The small molecule below binds the protein below.
Small molecule (SMILES): CC(=O)N[C@@H]1[C@@H](O)[C@H](O)[C@@H](CO)O[C@H]1O

Sequence of chain 1.G:
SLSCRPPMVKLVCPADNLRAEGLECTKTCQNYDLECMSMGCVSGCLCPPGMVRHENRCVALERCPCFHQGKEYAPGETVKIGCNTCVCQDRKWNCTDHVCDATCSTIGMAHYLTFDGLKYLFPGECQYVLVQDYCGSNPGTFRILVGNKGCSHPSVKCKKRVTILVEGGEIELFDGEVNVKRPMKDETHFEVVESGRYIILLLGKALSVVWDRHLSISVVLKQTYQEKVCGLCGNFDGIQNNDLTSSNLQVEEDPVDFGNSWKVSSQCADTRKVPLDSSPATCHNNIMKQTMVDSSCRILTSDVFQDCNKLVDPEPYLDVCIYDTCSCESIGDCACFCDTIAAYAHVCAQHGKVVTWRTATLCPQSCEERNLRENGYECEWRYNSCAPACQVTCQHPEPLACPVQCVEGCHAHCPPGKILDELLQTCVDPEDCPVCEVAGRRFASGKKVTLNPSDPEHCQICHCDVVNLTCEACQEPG

Sequence of chain 1.E:
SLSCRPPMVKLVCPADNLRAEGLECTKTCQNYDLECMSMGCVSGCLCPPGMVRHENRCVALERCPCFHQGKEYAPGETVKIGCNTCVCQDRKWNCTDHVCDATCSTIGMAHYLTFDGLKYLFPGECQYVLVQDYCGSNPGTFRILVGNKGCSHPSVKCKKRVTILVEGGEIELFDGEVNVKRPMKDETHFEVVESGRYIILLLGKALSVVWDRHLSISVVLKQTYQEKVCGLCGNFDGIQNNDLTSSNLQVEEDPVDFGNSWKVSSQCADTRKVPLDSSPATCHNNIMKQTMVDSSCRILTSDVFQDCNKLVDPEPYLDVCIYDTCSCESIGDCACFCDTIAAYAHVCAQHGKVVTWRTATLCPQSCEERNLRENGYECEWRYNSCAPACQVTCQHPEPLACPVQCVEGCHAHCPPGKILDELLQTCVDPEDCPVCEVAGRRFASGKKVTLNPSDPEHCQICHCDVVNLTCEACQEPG

Binding-site contacts:
Ligand atom C5 contacts residue CYS386 of chain 1.E at 4.1 Å (hydrophobic).
Ligand atom C2 contacts residue ASN384 of chain 1.E at 2.5 Å.
Ligand atom N2 contacts residue ASN384 of chain 1.E at 2.9 Å (h-bond).
Ligand atom O5 contacts residue CYS386 of chain 1.E at 3.7 Å.
Ligand atom O6 contacts residue CYS386 of chain 1.E at 4.2 Å.
Ligand atom C7 contacts residue ASN384 of chain 1.E at 3.2 Å.
Ligand atom C1 contacts residue ASN384 of chain 1.E at 1.4 Å.
Ligand atom O7 contacts residue HIS413 of chain 1.E at 4.0 Å.
Ligand atom C8 contacts residue TYR377 of chain 1.G at 3.9 Å (hydrophobic).
Ligand atom O5 contacts residue ASN384 of chain 1.E at 2.4 Å (h-bond).
Ligand atom C4 contacts residue ASN384 of chain 1.E at 4.2 Å.
Ligand atom O7 contacts residue ASN384 of chain 1.E at 3.2 Å (h-bond).
Ligand atom C6 contacts residue CYS386 of chain 1.E at 3.7 Å (hydrophobic).
Ligand atom C8 contacts residue ASN384 of chain 1.E at 4.2 Å.
Ligand atom C5 contacts residue ASN384 of chain 1.E at 3.6 Å.
Ligand atom O6 contacts residue ALA387 of chain 1.E at 4.5 Å.
Ligand atom C3 contacts residue ASN384 of chain 1.E at 3.8 Å.
Ligand atom O6 contacts residue PRO388 of chain 1.E at 3.5 Å.
Ligand atom O5 contacts residue ALA387 of chain 1.E at 4.0 Å.